This protein binds this small molecule.
Small molecule (SMILES): C[C@H](N)C(=O)N1CCC[C@H]1C(=O)N[C@@H](CO)C(=O)N[C@@H](COP(=O)(O)O)C(=O)N[C@@H](CC1=CN=C2C=CC=CC12)C(=O)N[C@@H](CCCN=C(N)N)C(=O)N[C@@H](CCC(N)=O)C(=O)N[C@@H](CCC(=O)O)C(=O)N[C@@H](C)C=O

Sequence of chain 1.A:
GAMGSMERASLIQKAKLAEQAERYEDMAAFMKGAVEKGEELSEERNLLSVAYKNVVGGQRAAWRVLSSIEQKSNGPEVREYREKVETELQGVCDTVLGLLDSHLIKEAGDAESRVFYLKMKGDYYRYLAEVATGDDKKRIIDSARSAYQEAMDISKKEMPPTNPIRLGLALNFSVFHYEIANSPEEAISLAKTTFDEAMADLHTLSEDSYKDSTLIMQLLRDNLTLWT

Binding-site contacts:
Ligand atom CD2 contacts residue TLK1 of chain 1.C at 3.6 Å.
Ligand atom O3P contacts residue ARG134 of chain 1.A at 2.8 Å (salt-bridge).
Ligand atom NE1 contacts residue TLK1 of chain 1.C at 3.6 Å.
Ligand atom CA contacts residue LEU179 of chain 1.A at 3.6 Å (hydrophobic).
Ligand atom CZ2 contacts residue TLK1 of chain 1.C at 3.2 Å.
Ligand atom CH2 contacts residue TLK1 of chain 1.C at 3.3 Å.
Ligand atom N contacts residue LEU179 of chain 1.A at 3.5 Å.
Ligand atom CA contacts residue ASN231 of chain 1.A at 3.6 Å.
Ligand atom CB contacts residue ASN180 of chain 1.A at 3.7 Å.
Ligand atom CZ3 contacts residue TLK1 of chain 1.C at 3.6 Å.
Ligand atom P contacts residue ARG61 of chain 1.A at 3.7 Å.
Ligand atom CA contacts residue ASN180 of chain 1.A at 3.4 Å.
Ligand atom CB contacts residue TRP235 of chain 1.A at 3.6 Å (hydrophobic).
Ligand atom O contacts residue VAL183 of chain 1.A at 3.5 Å.
Ligand atom CD contacts residue GLU187 of chain 1.A at 3.3 Å.
Ligand atom CB contacts residue ASN231 of chain 1.A at 3.6 Å.
Ligand atom O2P contacts residue ARG61 of chain 1.A at 2.8 Å (salt-bridge).
Ligand atom N contacts residue ASN180 of chain 1.A at 2.7 Å (h-bond).
Ligand atom P contacts residue TYR135 of chain 1.A at 3.8 Å.
Ligand atom CG contacts residue GLU187 of chain 1.A at 3.6 Å.
Ligand atom C contacts residue ASN180 of chain 1.A at 3.5 Å.
Ligand atom CB contacts residue ASN231 of chain 1.A at 3.7 Å.
Ligand atom CZ contacts residue LEU227 of chain 1.A at 3.8 Å (hydrophobic).
Ligand atom O1P contacts residue ARG61 of chain 1.A at 2.9 Å (salt-bridge).
Ligand atom NH1 contacts residue LEU227 of chain 1.A at 3.6 Å.
Ligand atom OE1 contacts residue VAL51 of chain 1.A at 3.3 Å.
Ligand atom N contacts residue ASN231 of chain 1.A at 2.8 Å (h-bond).
Ligand atom CE3 contacts residue TLK1 of chain 1.C at 3.7 Å.
Ligand atom C contacts residue LEU179 of chain 1.A at 3.7 Å (hydrophobic).
Ligand atom O1P contacts residue ARG134 of chain 1.A at 2.8 Å (salt-bridge).
Ligand atom CB contacts residue ASN180 of chain 1.A at 3.4 Å.
Ligand atom O contacts residue LEU179 of chain 1.A at 3.5 Å.
Ligand atom O3P contacts residue TYR135 of chain 1.A at 2.6 Å (h-bond).
Ligand atom CA contacts residue ASN231 of chain 1.A at 3.7 Å.
Ligand atom C contacts residue ASN231 of chain 1.A at 3.7 Å.
Ligand atom CA contacts residue ASN180 of chain 1.A at 3.7 Å.
Ligand atom NE1 contacts residue ILE224 of chain 1.A at 3.8 Å.
Ligand atom N contacts residue GLU187 of chain 1.A at 3.8 Å.
Ligand atom CE2 contacts residue TLK1 of chain 1.C at 3.6 Å.
Ligand atom O contacts residue ASN231 of chain 1.A at 2.9 Å (h-bond).